Sequence of chain 1.G:
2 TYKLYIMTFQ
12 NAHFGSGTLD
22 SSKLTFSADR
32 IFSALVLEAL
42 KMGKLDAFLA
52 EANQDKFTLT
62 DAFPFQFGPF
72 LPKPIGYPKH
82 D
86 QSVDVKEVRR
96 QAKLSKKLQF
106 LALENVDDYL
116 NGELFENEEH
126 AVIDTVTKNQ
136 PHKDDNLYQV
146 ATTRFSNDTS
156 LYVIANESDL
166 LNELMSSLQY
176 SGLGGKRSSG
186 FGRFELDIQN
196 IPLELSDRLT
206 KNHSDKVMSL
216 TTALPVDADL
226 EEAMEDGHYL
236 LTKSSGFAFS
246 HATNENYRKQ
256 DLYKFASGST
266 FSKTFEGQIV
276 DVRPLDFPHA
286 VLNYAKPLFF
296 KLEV

Sequence of chain 1.A:
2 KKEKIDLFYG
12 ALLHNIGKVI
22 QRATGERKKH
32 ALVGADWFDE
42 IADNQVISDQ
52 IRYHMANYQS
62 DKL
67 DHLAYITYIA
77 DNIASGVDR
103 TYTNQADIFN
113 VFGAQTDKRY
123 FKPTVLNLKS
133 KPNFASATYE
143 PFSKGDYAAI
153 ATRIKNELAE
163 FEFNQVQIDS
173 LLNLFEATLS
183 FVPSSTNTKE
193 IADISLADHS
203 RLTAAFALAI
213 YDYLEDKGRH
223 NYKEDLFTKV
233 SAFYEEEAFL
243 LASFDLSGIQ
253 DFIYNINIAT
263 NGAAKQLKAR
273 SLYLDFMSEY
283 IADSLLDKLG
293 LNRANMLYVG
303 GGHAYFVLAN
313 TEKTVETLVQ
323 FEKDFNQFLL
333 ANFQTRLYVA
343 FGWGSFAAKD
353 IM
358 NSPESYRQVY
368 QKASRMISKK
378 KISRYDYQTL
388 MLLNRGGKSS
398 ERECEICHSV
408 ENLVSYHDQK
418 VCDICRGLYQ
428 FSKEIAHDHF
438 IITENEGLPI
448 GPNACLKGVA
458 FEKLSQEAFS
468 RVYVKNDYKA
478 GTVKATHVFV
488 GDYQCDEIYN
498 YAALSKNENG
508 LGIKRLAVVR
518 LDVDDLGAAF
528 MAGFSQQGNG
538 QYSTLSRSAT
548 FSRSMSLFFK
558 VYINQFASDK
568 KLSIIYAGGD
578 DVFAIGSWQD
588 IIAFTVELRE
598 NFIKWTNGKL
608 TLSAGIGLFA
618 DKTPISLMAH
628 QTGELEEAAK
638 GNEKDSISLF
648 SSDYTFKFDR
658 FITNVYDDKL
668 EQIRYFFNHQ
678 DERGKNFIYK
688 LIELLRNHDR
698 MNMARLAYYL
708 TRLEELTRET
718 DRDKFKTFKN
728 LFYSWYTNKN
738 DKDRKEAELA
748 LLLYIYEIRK

Binding-site contacts:
Ligand atom O1G contacts residue LYS637 of chain 1.A at 2.8 Å (salt-bridge).
Ligand atom O1G contacts residue VAL520 of chain 1.A at 3.2 Å (h-bond).
Ligand atom PA contacts residue MG1 of chain 1.M at 3.2 Å.
Ligand atom O2G contacts residue LYS641 of chain 1.A at 2.9 Å (salt-bridge).
Ligand atom O3' contacts residue HIS305 of chain 1.A at 3.2 Å (h-bond).
Ligand atom O1A contacts residue MG1 of chain 1.N at 2.5 Å.
Ligand atom PB contacts residue LEU523 of chain 1.A at 3.6 Å.
Ligand atom O2G contacts residue LYS637 of chain 1.A at 3.4 Å.
Ligand atom O3G contacts residue MG1 of chain 1.M at 2.8 Å.
Ligand atom N6 contacts residue MET552 of chain 1.A at 3.6 Å.
Ligand atom O1A contacts residue ASP577 of chain 1.A at 2.9 Å (salt-bridge).
Ligand atom O2B contacts residue LEU523 of chain 1.A at 3.2 Å (h-bond).
Ligand atom O2B contacts residue VAL520 of chain 1.A at 3.0 Å (h-bond).
Ligand atom O2' contacts residue HIS305 of chain 1.A at 3.2 Å.
Ligand atom N1 contacts residue SER549 of chain 1.A at 3.0 Å (h-bond).
Ligand atom O1A contacts residue ASP519 of chain 1.A at 3.1 Å (salt-bridge).
Ligand atom N6 contacts residue SER549 of chain 1.A at 3.4 Å.
Ligand atom O2B contacts residue MG1 of chain 1.M at 2.1 Å.
Ligand atom O3G contacts residue LYS98 of chain 1.G at 3.0 Å (salt-bridge).
Ligand atom O1B contacts residue ASP522 of chain 1.A at 3.3 Å.
Ligand atom PA contacts residue MG1 of chain 1.N at 3.5 Å.
Ligand atom N7 contacts residue TYR300 of chain 1.A at 2.9 Å (h-bond).
Ligand atom N7 contacts residue LEU523 of chain 1.A at 3.5 Å.
Ligand atom N7 contacts residue GLY576 of chain 1.A at 3.5 Å (h-bond).
Ligand atom C6 contacts residue TYR300 of chain 1.A at 3.6 Å (hydrophobic).
Ligand atom O1A contacts residue MG1 of chain 1.M at 2.0 Å.
Ligand atom PG contacts residue MG1 of chain 1.M at 3.1 Å.
Ligand atom O1G contacts residue ASP522 of chain 1.A at 3.0 Å (salt-bridge).
Ligand atom C8 contacts residue TYR300 of chain 1.A at 3.2 Å (hydrophobic).
Ligand atom O1G contacts residue ASP521 of chain 1.A at 3.4 Å.
Ligand atom N6 contacts residue TYR300 of chain 1.A at 3.5 Å.
Ligand atom O2A contacts residue LYS98 of chain 1.G at 3.2 Å (salt-bridge).
Ligand atom O2B contacts residue ASP522 of chain 1.A at 3.3 Å (salt-bridge).
Ligand atom PB contacts residue MG1 of chain 1.M at 3.4 Å.
Ligand atom C5 contacts residue TYR300 of chain 1.A at 3.4 Å (hydrophobic).
Ligand atom O1B contacts residue LEU523 of chain 1.A at 2.8 Å (h-bond).
Ligand atom O1B contacts residue GLY524 of chain 1.A at 2.9 Å (h-bond).
Ligand atom C8 contacts residue LEU523 of chain 1.A at 3.5 Å (hydrophobic).
Ligand atom O3G contacts residue ASP519 of chain 1.A at 3.3 Å (salt-bridge).
Ligand atom O1G contacts residue MG1 of chain 1.M at 2.3 Å.

A small-molecule ligand and the protein it binds are described below.
Small molecule (SMILES): Nc1ncnc2c1ncn2[C@@H]1O[C@H](CO[P](=O)(O)O[P](=O)(O)NP(=O)(O)O)[C@@H](O)[C@H]1O